This small molecule binds to this protein.
Small molecule (SMILES): CC(=O)N[C@H]1[C@@H](O[C@H]2[C@@H](O)[C@@H](CO)O[C@@H](O[C@H]3[C@@H](O)[C@@H](CO)O[C@H](O[C@@H]4[C@H](O)[C@@H](O)[C@H](O)O[C@@H]4CO)[C@@H]3O)[C@@H]2NC(C)=O)O[C@H](CO)[C@H](O)[C@@H]1O

Binding-site contacts:
Ligand atom C7 contacts residue ASN253 of chain 1.J at 3.5 Å.
Ligand atom O6 contacts residue GLN32 of chain 1.J at 2.8 Å (h-bond).
Ligand atom O3 contacts residue GLN251 of chain 1.J at 3.1 Å (h-bond).
Ligand atom N2 contacts residue GLN251 of chain 1.J at 2.9 Å (h-bond).
Ligand atom O4 contacts residue ASP49 of chain 1.F at 3.6 Å.
Ligand atom O5 contacts residue ASP50 of chain 1.F at 3.6 Å.
Ligand atom O3 contacts residue ASP49 of chain 1.F at 2.9 Å (salt-bridge).
Ligand atom O7 contacts residue GLN251 of chain 1.J at 3.0 Å (h-bond).
Ligand atom C2 contacts residue ASN44 of chain 1.J at 3.6 Å.
Ligand atom O3 contacts residue ASN44 of chain 1.J at 3.1 Å (h-bond).
Ligand atom O6 contacts residue ASP43 of chain 1.J at 2.6 Å (salt-bridge).
Ligand atom C7 contacts residue GLN251 of chain 1.J at 3.7 Å.
Ligand atom C1 contacts residue ASN44 of chain 1.J at 3.3 Å.
Ligand atom O4 contacts residue ASP50 of chain 1.F at 2.9 Å (salt-bridge).
Ligand atom O7 contacts residue ASN253 of chain 1.J at 2.7 Å (h-bond).
Ligand atom O4 contacts residue ASN44 of chain 1.J at 3.0 Å (h-bond).
Ligand atom O6 contacts residue ASP43 of chain 1.J at 2.8 Å (salt-bridge).
Ligand atom O7 contacts residue PHE51 of chain 1.F at 2.8 Å (h-bond).
Ligand atom C6 contacts residue PHE38 of chain 1.J at 3.8 Å (hydrophobic).
Ligand atom C6 contacts residue GLN32 of chain 1.J at 3.5 Å.
Ligand atom O2 contacts residue LYS255 of chain 1.J at 3.4 Å.
Ligand atom C4 contacts residue ASP43 of chain 1.J at 3.6 Å.
Ligand atom C5 contacts residue ASN44 of chain 1.J at 3.7 Å.
Ligand atom C6 contacts residue ASP43 of chain 1.J at 3.8 Å.
Ligand atom O4 contacts residue ASP43 of chain 1.J at 2.8 Å (salt-bridge).
Ligand atom O4 contacts residue ASN44 of chain 1.J at 3.4 Å (h-bond).
Ligand atom C6 contacts residue ASP43 of chain 1.J at 3.2 Å.
Ligand atom O7 contacts residue LYS255 of chain 1.J at 3.3 Å.
Ligand atom C8 contacts residue PHE249 of chain 1.J at 3.7 Å (hydrophobic).
Ligand atom C7 contacts residue PHE51 of chain 1.F at 3.7 Å (hydrophobic).
Ligand atom O5 contacts residue ASN44 of chain 1.J at 2.8 Å (h-bond).
Ligand atom C8 contacts residue ASN253 of chain 1.J at 3.6 Å.
Ligand atom O7 contacts residue ASP50 of chain 1.F at 3.4 Å.
Ligand atom O5 contacts residue ASP43 of chain 1.J at 3.8 Å.
Ligand atom C8 contacts residue GLN251 of chain 1.J at 3.5 Å.
Ligand atom O4 contacts residue GLN251 of chain 1.J at 2.7 Å (h-bond).
Ligand atom C2 contacts residue GLN251 of chain 1.J at 3.7 Å.
Ligand atom C8 contacts residue PHE51 of chain 1.F at 3.5 Å (hydrophobic).
Ligand atom C4 contacts residue GLN251 of chain 1.J at 3.8 Å.
Ligand atom C2 contacts residue ASP50 of chain 1.F at 3.3 Å.

Sequence of chain 1.J:
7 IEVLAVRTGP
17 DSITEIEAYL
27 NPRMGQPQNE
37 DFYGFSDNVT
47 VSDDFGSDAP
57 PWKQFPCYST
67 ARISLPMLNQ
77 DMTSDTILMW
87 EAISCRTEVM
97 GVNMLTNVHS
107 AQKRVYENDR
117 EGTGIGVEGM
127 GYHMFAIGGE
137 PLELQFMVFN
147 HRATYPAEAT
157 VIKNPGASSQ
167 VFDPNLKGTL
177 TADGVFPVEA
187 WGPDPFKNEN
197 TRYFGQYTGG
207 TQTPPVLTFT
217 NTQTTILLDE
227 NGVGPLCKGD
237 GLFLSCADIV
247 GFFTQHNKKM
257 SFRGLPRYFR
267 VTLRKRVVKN

Sequence of chain 1.F:
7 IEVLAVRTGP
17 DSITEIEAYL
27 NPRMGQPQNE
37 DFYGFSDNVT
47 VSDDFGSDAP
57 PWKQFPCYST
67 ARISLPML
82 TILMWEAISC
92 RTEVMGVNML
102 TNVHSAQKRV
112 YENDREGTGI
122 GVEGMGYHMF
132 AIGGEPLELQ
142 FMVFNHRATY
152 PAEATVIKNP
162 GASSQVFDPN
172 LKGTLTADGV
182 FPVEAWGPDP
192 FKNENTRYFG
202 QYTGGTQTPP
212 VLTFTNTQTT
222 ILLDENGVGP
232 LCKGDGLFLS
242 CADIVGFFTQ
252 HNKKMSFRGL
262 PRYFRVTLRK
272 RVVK